A small-molecule ligand and the protein it binds are described below.
Small molecule (SMILES): Nc1ccn([C@@H]2O[C@H](CO[P](=O)(O)O[C@H]3[C@@H](O)[C@H](n4cnc5c(N)ncnc54)O[C@@H]3CO[P](=O)(O)O[C@H]3[C@@H](O)[C@H](n4ccc(=O)[nH]c4=O)O[C@@H]3CO[P](=O)(O)O[C@H]3[C@@H](O)[C@H](n4cnc5c(=O)nc(N)[nH]c54)O[C@@H]3CO[P](=O)(O)O[C@H]3[C@@H](O)[C@H](n4ccc(=O)[nH]c4=O)O[C@@H]3CO)[C@@H](O[P](=O)(O)OC[C@H]3O[C@@H](n4cnc5c(N)ncnc54)[C@H](O)[C@@H]3O[P](=O)(O)OC[C@H]3O[C@@H](n4ccc(=O)[nH]c4=O)[C@H](O)[C@@H]3O)[C@H]2O)c(=O)n1

Sequence of chain 1.A:
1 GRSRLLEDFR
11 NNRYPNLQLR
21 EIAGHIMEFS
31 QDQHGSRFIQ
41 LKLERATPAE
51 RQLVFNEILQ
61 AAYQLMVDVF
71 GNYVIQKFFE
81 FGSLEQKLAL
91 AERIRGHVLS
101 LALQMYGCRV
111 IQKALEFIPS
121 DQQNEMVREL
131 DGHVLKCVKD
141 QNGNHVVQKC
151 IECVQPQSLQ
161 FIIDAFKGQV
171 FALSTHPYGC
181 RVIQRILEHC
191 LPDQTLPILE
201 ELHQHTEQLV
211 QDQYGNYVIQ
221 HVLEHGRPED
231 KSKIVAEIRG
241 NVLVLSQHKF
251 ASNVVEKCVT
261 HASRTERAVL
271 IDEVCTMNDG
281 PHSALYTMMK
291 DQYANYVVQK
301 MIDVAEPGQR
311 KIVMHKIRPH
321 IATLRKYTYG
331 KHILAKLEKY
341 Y

Binding-site contacts:
Ligand atom O2 contacts residue ASN295 of chain 1.A at 3.1 Å (h-bond).
Ligand atom C5 contacts residue ARG181 of chain 1.A at 2.9 Å.
Ligand atom N1 contacts residue TYR73 of chain 1.A at 3.1 Å (h-bond).
Ligand atom C4 contacts residue ARG181 of chain 1.A at 3.2 Å.
Ligand atom N7 contacts residue TYR217 of chain 1.A at 3.1 Å.
Ligand atom C5 contacts residue HIS145 of chain 1.A at 3.2 Å.
Ligand atom C6 contacts residue ARG181 of chain 1.A at 3.0 Å.
Ligand atom C6 contacts residue TYR217 of chain 1.A at 3.2 Å (hydrophobic).
Ligand atom O2 contacts residue ASN72 of chain 1.A at 2.9 Å (h-bond).
Ligand atom N7 contacts residue HIS145 of chain 1.A at 3.3 Å.
Ligand atom N1 contacts residue GLU256 of chain 1.A at 3.1 Å (salt-bridge).
Ligand atom C6 contacts residue TYR296 of chain 1.A at 3.0 Å (hydrophobic).
Ligand atom C2 contacts residue TYR296 of chain 1.A at 3.0 Å (hydrophobic).
Ligand atom N3 contacts residue ASN295 of chain 1.A at 3.0 Å (h-bond).
Ligand atom C2 contacts residue TYR73 of chain 1.A at 3.0 Å (hydrophobic).
Ligand atom C5 contacts residue ARG109 of chain 1.A at 3.2 Å.
Ligand atom N3 contacts residue TYR217 of chain 1.A at 3.3 Å (h-bond).
Ligand atom C2 contacts residue GLU256 of chain 1.A at 3.3 Å.
Ligand atom N3 contacts residue TYR296 of chain 1.A at 3.1 Å.
Ligand atom N4 contacts residue ARG181 of chain 1.A at 3.3 Å (salt-bridge).
Ligand atom N2 contacts residue SER252 of chain 1.A at 3.0 Å (h-bond).
Ligand atom N1 contacts residue TYR296 of chain 1.A at 3.1 Å (h-bond).
Ligand atom O2 contacts residue ASN216 of chain 1.A at 3.0 Å (h-bond).
Ligand atom O4 contacts residue ASN253 of chain 1.A at 2.8 Å (h-bond).
Ligand atom N6 contacts residue HIS145 of chain 1.A at 3.3 Å (h-bond).
Ligand atom O4 contacts residue HIS332 of chain 1.A at 3.3 Å.
Ligand atom N1 contacts residue GLN112 of chain 1.A at 3.2 Å (h-bond).
Ligand atom N1 contacts residue TYR296 of chain 1.A at 3.2 Å.
Ligand atom C2 contacts residue TYR217 of chain 1.A at 3.0 Å (hydrophobic).
Ligand atom N3 contacts residue TYR73 of chain 1.A at 3.2 Å (h-bond).
Ligand atom O6 contacts residue TYR296 of chain 1.A at 3.0 Å.
Ligand atom C6 contacts residue HIS145 of chain 1.A at 3.1 Å.
Ligand atom N2 contacts residue GLU256 of chain 1.A at 2.5 Å (salt-bridge).
Ligand atom N1 contacts residue TYR217 of chain 1.A at 3.1 Å (h-bond).
Ligand atom N7 contacts residue TYR296 of chain 1.A at 3.1 Å (h-bond).
Ligand atom C2' contacts residue TYR217 of chain 1.A at 3.3 Å (hydrophobic).
Ligand atom C5 contacts residue TYR296 of chain 1.A at 3.2 Å (hydrophobic).
Ligand atom N3 contacts residue ASN253 of chain 1.A at 3.3 Å (h-bond).
Ligand atom C4 contacts residue ASN253 of chain 1.A at 3.1 Å.
Ligand atom N1 contacts residue HIS145 of chain 1.A at 3.2 Å.